Binding-site contacts:
Ligand atom C6 contacts residue TYR183 of chain 1.C at 3.4 Å (hydrophobic).
Ligand atom O7 contacts residue NAP1 of chain 1.O at 3.3 Å.
Ligand atom C21 contacts residue VAL180 of chain 1.C at 3.7 Å (hydrophobic).
Ligand atom C14 contacts residue NAP1 of chain 1.O at 3.5 Å.
Ligand atom C18 contacts residue TYR173 of chain 1.C at 3.6 Å (hydrophobic).
Ligand atom O17 contacts residue TYR183 of chain 1.C at 2.6 Å (h-bond).
Ligand atom C21 contacts residue VAL227 of chain 1.C at 3.9 Å (hydrophobic).
Ligand atom C12 contacts residue SER223 of chain 1.C at 3.9 Å.
Ligand atom O17 contacts residue NAP1 of chain 1.O at 2.6 Å (h-bond).
Ligand atom C8 contacts residue NAP1 of chain 1.O at 4.0 Å.
Ligand atom C1 contacts residue NAP1 of chain 1.O at 3.3 Å.
Ligand atom C1 contacts residue TYR183 of chain 1.C at 3.2 Å (hydrophobic).
Ligand atom C6 contacts residue NAP1 of chain 1.O at 3.3 Å.
Ligand atom C4 contacts residue NAP1 of chain 1.O at 3.4 Å.
Ligand atom C20 contacts residue TYR183 of chain 1.C at 3.9 Å (hydrophobic).
Ligand atom C20 contacts residue VAL227 of chain 1.C at 3.7 Å (hydrophobic).
Ligand atom C18 contacts residue PHE230 of chain 1.C at 3.9 Å (hydrophobic).
Ligand atom C13 contacts residue SER223 of chain 1.C at 3.4 Å.
Ligand atom C5 contacts residue NAP1 of chain 1.O at 3.3 Å.
Ligand atom C10 contacts residue LEU128 of chain 1.C at 3.7 Å (hydrophobic).
Ligand atom C11 contacts residue ALA123 of chain 1.C at 3.7 Å (hydrophobic).
Ligand atom C21 contacts residue GLY228 of chain 1.C at 3.9 Å.
Ligand atom C4 contacts residue ALA224 of chain 1.C at 3.9 Å (hydrophobic).
Ligand atom C9 contacts residue VAL227 of chain 1.C at 3.8 Å (hydrophobic).
Ligand atom C16 contacts residue NAP1 of chain 1.O at 3.1 Å.
Ligand atom C10 contacts residue MET186 of chain 1.C at 3.7 Å (hydrophobic).
Ligand atom O17 contacts residue LYS190 of chain 1.C at 4.0 Å.
Ligand atom C14 contacts residue ALA121 of chain 1.C at 3.7 Å (hydrophobic).
Ligand atom C11 contacts residue MET186 of chain 1.C at 3.5 Å (hydrophobic).
Ligand atom C12 contacts residue PHE122 of chain 1.C at 3.9 Å (hydrophobic).
Ligand atom C3 contacts residue NAP1 of chain 1.O at 3.0 Å.
Ligand atom C2 contacts residue NAP1 of chain 1.O at 3.1 Å.
Ligand atom C8 contacts residue SER223 of chain 1.C at 3.9 Å.
Ligand atom C12 contacts residue MET186 of chain 1.C at 3.8 Å (hydrophobic).
Ligand atom C19 contacts residue ILE233 of chain 1.C at 3.6 Å (hydrophobic).
Ligand atom C16 contacts residue TYR173 of chain 1.C at 3.9 Å (hydrophobic).
Ligand atom C12 contacts residue ALA121 of chain 1.C at 3.7 Å (hydrophobic).
Ligand atom C19 contacts residue VAL227 of chain 1.C at 4.0 Å (hydrophobic).
Ligand atom C14 contacts residue SER223 of chain 1.C at 3.3 Å.
Ligand atom C21 contacts residue GLN181 of chain 1.C at 3.1 Å.

Sequence of chain 1.C:
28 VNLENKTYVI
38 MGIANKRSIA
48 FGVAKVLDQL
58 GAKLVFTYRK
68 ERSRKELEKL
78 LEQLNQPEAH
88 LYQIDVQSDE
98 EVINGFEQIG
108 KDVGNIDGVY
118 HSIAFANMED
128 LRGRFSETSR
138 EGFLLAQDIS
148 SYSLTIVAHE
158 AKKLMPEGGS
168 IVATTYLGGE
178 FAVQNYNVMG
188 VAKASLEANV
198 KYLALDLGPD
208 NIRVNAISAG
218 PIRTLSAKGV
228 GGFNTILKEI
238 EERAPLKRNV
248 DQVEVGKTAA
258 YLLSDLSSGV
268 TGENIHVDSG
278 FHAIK

A small-molecule ligand and the protein it binds are described below.
Small molecule (SMILES): CCCCCCc1ccc(Oc2ccccc2C)c(O)c1